Binding-site contacts:
Ligand atom O3 contacts residue ARG115 of chain 1.A at 3.1 Å (salt-bridge).
Ligand atom O7 contacts residue ARG115 of chain 1.A at 4.1 Å.
Ligand atom O7 contacts residue ASN118 of chain 1.A at 3.6 Å (h-bond).
Ligand atom C8 contacts residue ARG115 of chain 1.A at 4.2 Å.
Ligand atom C8 contacts residue ILE116 of chain 1.A at 3.2 Å (hydrophobic).
Ligand atom C8 contacts residue PRO117 of chain 1.A at 3.7 Å (hydrophobic).
Ligand atom C7 contacts residue ASN118 of chain 1.A at 3.0 Å.
Ligand atom O5 contacts residue ASN118 of chain 1.A at 2.4 Å (h-bond).
Ligand atom C2 contacts residue ARG115 of chain 1.A at 3.8 Å.
Ligand atom C1 contacts residue ASN118 of chain 1.A at 1.4 Å.
Ligand atom C7 contacts residue ARG115 of chain 1.A at 3.5 Å.
Ligand atom C5 contacts residue ASN118 of chain 1.A at 3.7 Å.
Ligand atom C2 contacts residue ASN118 of chain 1.A at 2.4 Å.
Ligand atom C3 contacts residue ARG115 of chain 1.A at 3.6 Å.
Ligand atom N2 contacts residue ARG115 of chain 1.A at 2.8 Å (salt-bridge).
Ligand atom N2 contacts residue ASN118 of chain 1.A at 2.9 Å (h-bond).
Ligand atom C3 contacts residue ASN118 of chain 1.A at 3.8 Å.
Ligand atom C4 contacts residue ASN118 of chain 1.A at 4.2 Å.
Ligand atom C8 contacts residue ASN118 of chain 1.A at 3.3 Å.

Sequence of chain 1.A:
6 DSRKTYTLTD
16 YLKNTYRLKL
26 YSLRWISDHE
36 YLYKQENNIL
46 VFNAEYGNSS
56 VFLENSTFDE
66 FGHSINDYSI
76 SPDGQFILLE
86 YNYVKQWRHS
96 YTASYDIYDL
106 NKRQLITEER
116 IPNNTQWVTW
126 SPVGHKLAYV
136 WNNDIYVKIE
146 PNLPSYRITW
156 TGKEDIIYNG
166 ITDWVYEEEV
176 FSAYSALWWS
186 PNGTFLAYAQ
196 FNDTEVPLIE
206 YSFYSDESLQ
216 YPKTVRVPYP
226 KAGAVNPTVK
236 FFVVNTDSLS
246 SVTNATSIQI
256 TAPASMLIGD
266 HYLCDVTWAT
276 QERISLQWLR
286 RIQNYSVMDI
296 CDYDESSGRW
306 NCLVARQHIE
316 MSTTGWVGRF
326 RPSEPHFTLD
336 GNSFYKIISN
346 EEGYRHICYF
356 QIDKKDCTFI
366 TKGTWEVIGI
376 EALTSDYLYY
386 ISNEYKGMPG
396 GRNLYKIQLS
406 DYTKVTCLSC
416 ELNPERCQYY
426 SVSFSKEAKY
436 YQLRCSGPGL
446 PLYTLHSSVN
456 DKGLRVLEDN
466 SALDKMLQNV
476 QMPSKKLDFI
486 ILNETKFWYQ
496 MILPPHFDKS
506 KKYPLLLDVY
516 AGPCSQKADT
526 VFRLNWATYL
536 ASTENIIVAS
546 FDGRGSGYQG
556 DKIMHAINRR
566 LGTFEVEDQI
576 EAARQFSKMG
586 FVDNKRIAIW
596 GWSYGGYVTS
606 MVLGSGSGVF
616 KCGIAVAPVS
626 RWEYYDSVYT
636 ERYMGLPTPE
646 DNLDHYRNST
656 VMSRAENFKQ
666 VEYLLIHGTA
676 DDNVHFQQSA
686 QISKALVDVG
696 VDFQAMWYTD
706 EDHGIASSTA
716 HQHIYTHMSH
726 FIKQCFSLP

The small molecule below binds the protein below.
Small molecule (SMILES): CC(=O)N[C@@H]1[C@@H](O)[C@H](O)[C@@H](CO)O[C@H]1O